Sequence of chain 1.L:
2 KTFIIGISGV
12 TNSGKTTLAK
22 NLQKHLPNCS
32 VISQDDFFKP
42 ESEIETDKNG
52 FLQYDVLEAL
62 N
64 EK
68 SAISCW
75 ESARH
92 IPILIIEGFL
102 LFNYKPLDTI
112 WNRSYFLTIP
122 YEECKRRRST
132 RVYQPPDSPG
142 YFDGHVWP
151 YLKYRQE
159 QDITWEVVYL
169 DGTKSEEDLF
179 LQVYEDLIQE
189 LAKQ

This protein binds this small molecule.
Small molecule (SMILES): NC(=O)c1csc([C@@H]2O[C@H](CO)[C@@H](O)[C@H]2O)n1

Binding-site contacts:
Ligand atom C1' contacts residue ARG129 of chain 1.L at 3.9 Å.
Ligand atom C2' contacts residue TYR55 of chain 1.L at 4.0 Å (hydrophobic).
Ligand atom O1B contacts residue PHE39 of chain 1.L at 3.3 Å.
Ligand atom O4' contacts residue ASP36 of chain 1.L at 4.0 Å.
Ligand atom C1L contacts residue GLN135 of chain 1.L at 4.0 Å.
Ligand atom C1' contacts residue TYR134 of chain 1.L at 3.9 Å (hydrophobic).
Ligand atom O3' contacts residue THR12 of chain 1.L at 4.1 Å.
Ligand atom C1M contacts residue TYR134 of chain 1.L at 3.9 Å (hydrophobic).
Ligand atom N1A contacts residue PRO136 of chain 1.L at 4.1 Å.
Ligand atom O2' contacts residue TYR142 of chain 1.L at 4.1 Å.
Ligand atom C5' contacts residue ASP36 of chain 1.L at 3.4 Å.
Ligand atom C5' contacts residue PHE100 of chain 1.L at 3.4 Å (hydrophobic).
Ligand atom O5' contacts residue ASP36 of chain 1.L at 2.6 Å (salt-bridge).
Ligand atom O4' contacts residue PHE39 of chain 1.L at 3.8 Å.
Ligand atom C3' contacts residue PHE100 of chain 1.L at 4.0 Å (hydrophobic).
Ligand atom C1F contacts residue PRO136 of chain 1.L at 4.2 Å (hydrophobic).
Ligand atom O2' contacts residue ASP56 of chain 1.L at 2.8 Å (salt-bridge).
Ligand atom C1F contacts residue TYR55 of chain 1.L at 3.8 Å (hydrophobic).
Ligand atom C1F contacts residue GLN135 of chain 1.L at 3.5 Å.
Ligand atom O1B contacts residue TYR55 of chain 1.L at 4.2 Å.
Ligand atom C4' contacts residue THR12 of chain 1.L at 4.2 Å.
Ligand atom N1A contacts residue GLN135 of chain 1.L at 2.8 Å (h-bond).
Ligand atom C2' contacts residue ASP56 of chain 1.L at 3.2 Å.
Ligand atom O3' contacts residue VAL147 of chain 1.L at 4.2 Å.
Ligand atom O3' contacts residue ARG129 of chain 1.L at 2.9 Å (salt-bridge).
Ligand atom C1K contacts residue GLN135 of chain 1.L at 3.7 Å.
Ligand atom O3' contacts residue ASP56 of chain 1.L at 2.8 Å (salt-bridge).
Ligand atom S1J contacts residue TYR134 of chain 1.L at 3.9 Å.
Ligand atom C4' contacts residue ARG129 of chain 1.L at 3.9 Å.
Ligand atom N1H contacts residue TYR55 of chain 1.L at 4.1 Å.
Ligand atom C3' contacts residue ARG129 of chain 1.L at 3.8 Å.
Ligand atom N1H contacts residue PHE39 of chain 1.L at 3.9 Å.
Ligand atom C1K contacts residue TYR55 of chain 1.L at 3.6 Å (hydrophobic).
Ligand atom O2' contacts residue TYR55 of chain 1.L at 4.2 Å.
Ligand atom C1L contacts residue TYR55 of chain 1.L at 3.7 Å (hydrophobic).
Ligand atom C2' contacts residue ARG129 of chain 1.L at 3.8 Å.
Ligand atom O2' contacts residue ARG129 of chain 1.L at 2.7 Å (salt-bridge).
Ligand atom O5' contacts residue PHE100 of chain 1.L at 4.0 Å.
Ligand atom C3' contacts residue ASP56 of chain 1.L at 3.3 Å.
Ligand atom N1A contacts residue TYR55 of chain 1.L at 3.6 Å.